Binding-site contacts:
Ligand atom C5 contacts residue ASN80 of chain 1.A at 3.7 Å.
Ligand atom C3 contacts residue ASN80 of chain 1.A at 3.8 Å.
Ligand atom O6 contacts residue HIS90 of chain 1.A at 3.4 Å.
Ligand atom C3 contacts residue GLN88 of chain 1.A at 4.0 Å.
Ligand atom C8 contacts residue ASN80 of chain 1.A at 4.3 Å.
Ligand atom C7 contacts residue ASN80 of chain 1.A at 3.3 Å.
Ligand atom C4 contacts residue ASN80 of chain 1.A at 4.3 Å.
Ligand atom O5 contacts residue ALA79 of chain 1.A at 3.9 Å.
Ligand atom C5 contacts residue GLN88 of chain 1.A at 3.4 Å.
Ligand atom O6 contacts residue ALA79 of chain 1.A at 3.4 Å.
Ligand atom C2 contacts residue GLN88 of chain 1.A at 4.3 Å.
Ligand atom C5 contacts residue ALA79 of chain 1.A at 4.5 Å (hydrophobic).
Ligand atom C1 contacts residue ASN80 of chain 1.A at 1.5 Å.
Ligand atom O4 contacts residue GLN88 of chain 1.A at 4.2 Å.
Ligand atom C8 contacts residue TYR87 of chain 1.A at 3.9 Å (hydrophobic).
Ligand atom O5 contacts residue GLN88 of chain 1.A at 3.8 Å.
Ligand atom N2 contacts residue ASN80 of chain 1.A at 2.8 Å (h-bond).
Ligand atom C6 contacts residue ALA79 of chain 1.A at 4.3 Å (hydrophobic).
Ligand atom C1 contacts residue GLN88 of chain 1.A at 3.5 Å.
Ligand atom O7 contacts residue ASN80 of chain 1.A at 3.7 Å.
Ligand atom C2 contacts residue ASN80 of chain 1.A at 2.5 Å.
Ligand atom C8 contacts residue ILE104 of chain 1.A at 3.9 Å (hydrophobic).
Ligand atom O5 contacts residue ASN80 of chain 1.A at 2.4 Å (h-bond).
Ligand atom C4 contacts residue GLN88 of chain 1.A at 4.0 Å.

Sequence of chain 1.A:
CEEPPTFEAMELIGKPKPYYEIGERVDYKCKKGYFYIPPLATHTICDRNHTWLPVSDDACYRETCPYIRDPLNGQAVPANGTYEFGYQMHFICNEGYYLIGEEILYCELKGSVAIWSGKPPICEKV

The protein below binds the small molecule below.
Small molecule (SMILES): CC(=O)N[C@H]1[C@H](O[C@H]2[C@H](O)[C@@H](NC(C)=O)CO[C@@H]2CO)O[C@H](CO)[C@@H](O)[C@@H]1O[C@@H]1O[C@H](CO)[C@@H](O)[C@H](O[C@H]2O[C@H](CO)[C@@H](O)[C@H](O)[C@@H]2O)[C@@H]1O